Sequence of chain 1.E:
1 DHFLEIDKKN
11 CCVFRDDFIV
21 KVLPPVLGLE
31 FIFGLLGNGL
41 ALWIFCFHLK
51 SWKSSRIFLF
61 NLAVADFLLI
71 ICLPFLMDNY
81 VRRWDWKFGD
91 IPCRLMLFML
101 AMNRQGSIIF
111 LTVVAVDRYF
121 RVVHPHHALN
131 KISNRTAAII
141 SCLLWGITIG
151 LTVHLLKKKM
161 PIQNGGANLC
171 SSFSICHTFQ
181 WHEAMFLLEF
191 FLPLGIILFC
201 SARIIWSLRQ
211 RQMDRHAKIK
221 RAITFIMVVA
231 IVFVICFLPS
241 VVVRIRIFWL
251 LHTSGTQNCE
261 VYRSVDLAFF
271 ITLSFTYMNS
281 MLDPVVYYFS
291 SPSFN

Binding-site contacts:
Ligand atom C5 contacts residue ASN10 of chain 1.E at 3.8 Å.
Ligand atom O7 contacts residue ASN10 of chain 1.E at 3.7 Å.
Ligand atom C3 contacts residue ASN10 of chain 1.E at 3.8 Å.
Ligand atom C7 contacts residue ASN10 of chain 1.E at 2.9 Å.
Ligand atom C8 contacts residue THR178 of chain 1.E at 4.4 Å.
Ligand atom C4 contacts residue ASN10 of chain 1.E at 4.4 Å.
Ligand atom C8 contacts residue LYS9 of chain 1.E at 4.4 Å.
Ligand atom C8 contacts residue ASN10 of chain 1.E at 2.9 Å.
Ligand atom N2 contacts residue ASN10 of chain 1.E at 2.7 Å (h-bond).
Ligand atom C2 contacts residue ASN10 of chain 1.E at 2.5 Å.
Ligand atom O5 contacts residue ASN10 of chain 1.E at 2.6 Å (h-bond).
Ligand atom C1 contacts residue ASN10 of chain 1.E at 1.5 Å.

This small molecule binds to this protein.
Small molecule (SMILES): CC(=O)N[C@@H]1[C@@H](O)[C@H](O)[C@@H](CO)O[C@H]1O